This small molecule binds to this protein.
Small molecule (SMILES): Nc1nc(=O)c2ncn([C@@H]3O[C@H](CO[P](=O)(O)O[C@H]4[C@@H](O)[C@H](n5cnc6c(N)ncnc65)O[C@@H]4CO[P](=O)(O)O[C@H]4[C@@H](O)[C@H](n5ccc(=O)[nH]c5=O)O[C@@H]4CO[P](=O)(O)O[C@H]4[C@@H](O)[C@H](n5ccc(=O)[nH]c5=O)O[C@@H]4CO[P](=O)(O)O[C@H]4[C@@H](O)[C@H](n5ccc(=O)[nH]c5=O)O[C@@H]4COP(=O)=O)[C@@H](O[P](=O)(O)OC[C@H]4O[C@@H](n5ccc(=O)[nH]c5=O)[C@H](O)[C@@H]4O[P](=O)(O)OC[C@H]4O[C@@H](n5ccc(=O)[nH]c5=O)[C@H](O)[C@@H]4O)[C@H]3O)c2[nH]1

Binding-site contacts:
Ligand atom O2 contacts residue THR55 of chain 3.C at 3.1 Å (h-bond).
Ligand atom O3' contacts residue U1 of chain 3.A at 1.0 Å.
Ligand atom O2' contacts residue U1 of chain 3.A at 3.3 Å.
Ligand atom N3 contacts residue THR98 of chain 1.C at 2.8 Å (h-bond).
Ligand atom C6 contacts residue THR55 of chain 1.C at 3.3 Å.
Ligand atom O2' contacts residue LYS40 of chain 1.C at 3.0 Å.
Ligand atom N1 contacts residue GLU136 of chain 1.C at 2.8 Å (salt-bridge).
Ligand atom N6 contacts residue THR127 of chain 1.C at 2.9 Å (h-bond).
Ligand atom C2' contacts residue THR98 of chain 1.C at 3.2 Å.
Ligand atom O4' contacts residue PRO131 of chain 1.C at 3.1 Å (h-bond).
Ligand atom P contacts residue U7 of chain 2.A at 1.0 Å.
Ligand atom OP2 contacts residue U7 of chain 2.A at 1.6 Å (h-bond).
Ligand atom C2' contacts residue THR55 of chain 3.C at 3.1 Å.
Ligand atom C1' contacts residue THR98 of chain 1.C at 3.3 Å.
Ligand atom C2 contacts residue GLU136 of chain 1.C at 3.2 Å.
Ligand atom O4' contacts residue SER43 of chain 1.C at 3.2 Å (h-bond).
Ligand atom O4' contacts residue VAL41 of chain 1.C at 3.2 Å (h-bond).
Ligand atom OP1 contacts residue U7 of chain 2.A at 2.0 Å (h-bond).
Ligand atom C5 contacts residue LYS59 of chain 1.C at 3.3 Å.
Ligand atom C4' contacts residue U1 of chain 3.A at 3.1 Å.
Ligand atom C6 contacts residue THR127 of chain 1.C at 3.2 Å.
Ligand atom O4 contacts residue LYS59 of chain 1.C at 2.9 Å.
Ligand atom C5' contacts residue U7 of chain 2.A at 3.1 Å.
Ligand atom O2 contacts residue ALA56 of chain 1.C at 3.1 Å.
Ligand atom O2' contacts residue PRO131 of chain 1.C at 2.1 Å (h-bond).
Ligand atom C3' contacts residue U1 of chain 3.A at 2.4 Å.
Ligand atom N1 contacts residue THR127 of chain 1.C at 2.8 Å (h-bond).
Ligand atom O4' contacts residue GLY42 of chain 1.C at 2.9 Å.
Ligand atom O2' contacts residue GLY42 of chain 1.C at 2.7 Å.
Ligand atom N2 contacts residue GLU136 of chain 1.C at 2.7 Å (salt-bridge).
Ligand atom O2' contacts residue THR55 of chain 3.C at 1.7 Å (h-bond).
Ligand atom O2' contacts residue THR98 of chain 1.C at 2.8 Å (h-bond).
Ligand atom O2 contacts residue GLY100 of chain 1.C at 2.9 Å.
Ligand atom O6 contacts residue LYS133 of chain 1.C at 3.0 Å.
Ligand atom O5' contacts residue U7 of chain 2.A at 2.3 Å (h-bond).
Ligand atom N3 contacts residue GLU54 of chain 3.C at 2.9 Å (salt-bridge).
Ligand atom N2 contacts residue ALA130 of chain 1.C at 2.9 Å (h-bond).
Ligand atom C4 contacts residue LYS59 of chain 1.C at 3.2 Å.
Ligand atom N3 contacts residue VAL99 of chain 1.C at 3.1 Å.
Ligand atom N2 contacts residue ILE132 of chain 1.C at 2.8 Å (h-bond).

Sequence of chain 1.C:
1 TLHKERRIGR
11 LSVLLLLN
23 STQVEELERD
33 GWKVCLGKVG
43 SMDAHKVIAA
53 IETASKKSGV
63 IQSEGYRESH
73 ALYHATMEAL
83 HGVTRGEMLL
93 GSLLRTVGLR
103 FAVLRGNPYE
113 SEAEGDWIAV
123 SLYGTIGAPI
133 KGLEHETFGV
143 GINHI

Sequence of chain 3.C:
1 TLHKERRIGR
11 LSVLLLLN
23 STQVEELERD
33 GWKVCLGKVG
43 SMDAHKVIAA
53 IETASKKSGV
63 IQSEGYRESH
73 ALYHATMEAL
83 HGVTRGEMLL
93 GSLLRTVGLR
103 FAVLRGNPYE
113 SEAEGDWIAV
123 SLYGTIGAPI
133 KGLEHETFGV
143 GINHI